This protein binds this small molecule.
Small molecule (SMILES): CC(=O)N[C@H]1[C@H](O[C@H]2[C@H](O)[C@@H](NC(C)=O)CO[C@@H]2CO[C@@H]2O[C@@H](C)[C@@H](O)[C@@H](O)[C@@H]2O)O[C@H](CO)[C@@H](O[C@@H]2O[C@H](CO)[C@@H](O)[C@H](O)[C@@H]2O)[C@@H]1O

Sequence of chain 1.A:
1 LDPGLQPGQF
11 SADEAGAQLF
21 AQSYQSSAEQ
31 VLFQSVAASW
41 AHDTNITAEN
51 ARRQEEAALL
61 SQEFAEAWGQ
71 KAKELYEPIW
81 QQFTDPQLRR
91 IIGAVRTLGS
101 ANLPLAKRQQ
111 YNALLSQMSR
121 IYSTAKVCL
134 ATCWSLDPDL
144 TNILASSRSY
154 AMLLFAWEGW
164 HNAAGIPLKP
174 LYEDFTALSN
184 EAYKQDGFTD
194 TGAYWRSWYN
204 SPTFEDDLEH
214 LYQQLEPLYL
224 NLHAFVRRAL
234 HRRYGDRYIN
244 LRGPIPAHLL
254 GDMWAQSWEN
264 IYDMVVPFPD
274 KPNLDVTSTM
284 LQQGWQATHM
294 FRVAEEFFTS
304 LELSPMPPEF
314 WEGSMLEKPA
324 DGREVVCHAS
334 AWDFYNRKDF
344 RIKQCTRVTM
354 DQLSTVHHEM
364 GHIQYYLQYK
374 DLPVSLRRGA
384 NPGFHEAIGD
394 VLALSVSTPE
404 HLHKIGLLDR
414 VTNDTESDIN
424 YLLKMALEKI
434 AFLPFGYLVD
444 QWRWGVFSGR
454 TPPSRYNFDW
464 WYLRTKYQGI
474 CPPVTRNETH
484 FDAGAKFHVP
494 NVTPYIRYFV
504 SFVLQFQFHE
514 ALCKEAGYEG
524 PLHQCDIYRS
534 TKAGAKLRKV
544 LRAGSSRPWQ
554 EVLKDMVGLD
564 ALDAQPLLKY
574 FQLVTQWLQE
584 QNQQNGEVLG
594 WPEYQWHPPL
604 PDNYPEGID

Binding-site contacts:
Ligand atom C3 contacts residue ASN416 of chain 1.A at 3.8 Å.
Ligand atom C5 contacts residue GLU522 of chain 1.A at 4.1 Å.
Ligand atom O3 contacts residue GLU522 of chain 1.A at 4.0 Å.
Ligand atom O7 contacts residue PRO524 of chain 1.A at 3.3 Å.
Ligand atom O3 contacts residue GLU522 of chain 1.A at 4.1 Å.
Ligand atom C3 contacts residue GLU522 of chain 1.A at 3.5 Å.
Ligand atom O3 contacts residue GLY523 of chain 1.A at 4.3 Å.
Ligand atom C5 contacts residue GLU522 of chain 1.A at 4.0 Å.
Ligand atom C3 contacts residue PRO524 of chain 1.A at 3.7 Å (hydrophobic).
Ligand atom C3 contacts residue GLN527 of chain 1.A at 3.5 Å.
Ligand atom C2 contacts residue ASN416 of chain 1.A at 2.4 Å.
Ligand atom C6 contacts residue GLU522 of chain 1.A at 3.9 Å.
Ligand atom N2 contacts residue GLN527 of chain 1.A at 2.9 Å (h-bond).
Ligand atom C8 contacts residue GLU403 of chain 1.A at 4.0 Å.
Ligand atom C2 contacts residue GLN527 of chain 1.A at 3.4 Å.
Ligand atom O4 contacts residue GLY523 of chain 1.A at 4.3 Å.
Ligand atom O3 contacts residue PRO524 of chain 1.A at 4.0 Å.
Ligand atom C5 contacts residue ASN416 of chain 1.A at 3.6 Å.
Ligand atom C7 contacts residue GLN527 of chain 1.A at 3.9 Å.
Ligand atom N2 contacts residue ASN416 of chain 1.A at 2.9 Å (h-bond).
Ligand atom O4 contacts residue PRO524 of chain 1.A at 3.4 Å.
Ligand atom C4 contacts residue GLU522 of chain 1.A at 3.4 Å.
Ligand atom C1 contacts residue GLU522 of chain 1.A at 4.1 Å.
Ligand atom C7 contacts residue PRO524 of chain 1.A at 4.3 Å (hydrophobic).
Ligand atom O5 contacts residue GLU522 of chain 1.A at 4.2 Å.
Ligand atom O5 contacts residue GLY523 of chain 1.A at 3.9 Å.
Ligand atom C7 contacts residue ASN416 of chain 1.A at 3.3 Å.
Ligand atom C4 contacts residue GLU522 of chain 1.A at 3.9 Å.
Ligand atom C4 contacts residue ASN416 of chain 1.A at 4.2 Å.
Ligand atom O4 contacts residue GLU522 of chain 1.A at 4.2 Å.
Ligand atom C4 contacts residue PRO524 of chain 1.A at 4.1 Å (hydrophobic).
Ligand atom O7 contacts residue ASN416 of chain 1.A at 3.3 Å (h-bond).
Ligand atom O6 contacts residue GLU522 of chain 1.A at 4.2 Å.
Ligand atom C1 contacts residue GLN527 of chain 1.A at 3.4 Å.
Ligand atom C1 contacts residue ASN416 of chain 1.A at 1.4 Å.
Ligand atom O5 contacts residue ASN416 of chain 1.A at 2.3 Å (h-bond).
Ligand atom O5 contacts residue GLU522 of chain 1.A at 4.2 Å.
Ligand atom C3 contacts residue GLU522 of chain 1.A at 4.2 Å.
Ligand atom C8 contacts residue GLN527 of chain 1.A at 4.1 Å.
Ligand atom O4 contacts residue GLU522 of chain 1.A at 3.1 Å (salt-bridge).